A protein and the small-molecule ligand that binds it are described below.
Small molecule (SMILES): CS(=O)(=O)N1CCN(C(=O)c2cnc3ccc(F)cc3c2-c2ccc(C3(C#N)CC3)cc2)CC1

Sequence of chain 4.A:
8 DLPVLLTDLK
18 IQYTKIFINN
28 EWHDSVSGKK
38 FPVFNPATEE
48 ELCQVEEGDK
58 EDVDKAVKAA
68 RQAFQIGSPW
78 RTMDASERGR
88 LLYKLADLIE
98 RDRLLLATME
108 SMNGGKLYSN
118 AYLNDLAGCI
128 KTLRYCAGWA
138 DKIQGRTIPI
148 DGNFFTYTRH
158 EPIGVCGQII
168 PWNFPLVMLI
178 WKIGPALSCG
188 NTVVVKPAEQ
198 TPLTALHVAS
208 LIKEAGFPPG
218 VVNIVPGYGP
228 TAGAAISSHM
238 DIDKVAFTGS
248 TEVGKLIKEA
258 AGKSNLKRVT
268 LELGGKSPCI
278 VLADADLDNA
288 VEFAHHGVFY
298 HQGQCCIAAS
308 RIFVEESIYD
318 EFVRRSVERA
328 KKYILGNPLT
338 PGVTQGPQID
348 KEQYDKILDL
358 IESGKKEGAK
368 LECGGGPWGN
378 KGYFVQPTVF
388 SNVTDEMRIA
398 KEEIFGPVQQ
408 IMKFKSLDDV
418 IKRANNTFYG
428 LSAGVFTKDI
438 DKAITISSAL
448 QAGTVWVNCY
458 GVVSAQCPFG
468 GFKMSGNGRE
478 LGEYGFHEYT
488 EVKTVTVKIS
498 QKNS

Binding-site contacts:
Ligand atom C15 contacts residue ILE304 of chain 4.A at 3.8 Å (hydrophobic).
Ligand atom C33 contacts residue TRP178 of chain 4.A at 3.8 Å (hydrophobic).
Ligand atom C6 contacts residue TYR297 of chain 4.A at 3.9 Å (hydrophobic).
Ligand atom C8 contacts residue TYR297 of chain 4.A at 3.8 Å (hydrophobic).
Ligand atom C2 contacts residue TYR297 of chain 4.A at 3.7 Å (hydrophobic).
Ligand atom O27 contacts residue THR129 of chain 4.A at 3.2 Å (h-bond).
Ligand atom F35 contacts residue HIS293 of chain 4.A at 3.6 Å.
Ligand atom C4 contacts residue TYR297 of chain 4.A at 3.6 Å (hydrophobic).
Ligand atom F35 contacts residue GLY294 of chain 4.A at 3.5 Å.
Ligand atom C9 contacts residue TYR297 of chain 4.A at 3.5 Å (hydrophobic).
Ligand atom O26 contacts residue VAL460 of chain 4.A at 3.3 Å (h-bond).
Ligand atom C12 contacts residue PHE171 of chain 4.A at 3.4 Å (hydrophobic).
Ligand atom N31 contacts residue ILE304 of chain 4.A at 3.4 Å (h-bond).
Ligand atom C15 contacts residue VAL460 of chain 4.A at 3.9 Å (hydrophobic).
Ligand atom O26 contacts residue SER461 of chain 4.A at 3.3 Å.
Ligand atom O27 contacts residue GLY125 of chain 4.A at 3.6 Å (h-bond).
Ligand atom C28 contacts residue VAL460 of chain 4.A at 3.9 Å (hydrophobic).
Ligand atom O26 contacts residue ALA462 of chain 4.A at 3.8 Å.
Ligand atom C1 contacts residue GLY458 of chain 4.A at 3.7 Å.
Ligand atom F35 contacts residue GLY458 of chain 4.A at 3.7 Å.
Ligand atom C33 contacts residue PHE466 of chain 4.A at 3.9 Å (hydrophobic).
Ligand atom N10 contacts residue TYR297 of chain 4.A at 3.5 Å.
Ligand atom C9 contacts residue ASN121 of chain 4.A at 3.7 Å.
Ligand atom C3 contacts residue TYR297 of chain 4.A at 3.7 Å (hydrophobic).
Ligand atom C7 contacts residue TYR297 of chain 4.A at 3.8 Å (hydrophobic).
Ligand atom C28 contacts residue GLY125 of chain 4.A at 3.8 Å.
Ligand atom O27 contacts residue TRP178 of chain 4.A at 3.2 Å (h-bond).
Ligand atom C13 contacts residue PHE171 of chain 4.A at 3.4 Å (hydrophobic).
Ligand atom C2 contacts residue GLY458 of chain 4.A at 3.8 Å.
Ligand atom N31 contacts residue CYS303 of chain 4.A at 3.0 Å (h-bond).
Ligand atom N31 contacts residue CYS302 of chain 4.A at 3.8 Å.
Ligand atom O26 contacts residue TRP178 of chain 4.A at 3.6 Å.
Ligand atom C32 contacts residue MET175 of chain 4.A at 3.6 Å (hydrophobic).
Ligand atom C16 contacts residue ILE304 of chain 4.A at 3.9 Å (hydrophobic).
Ligand atom O18 contacts residue ASN121 of chain 4.A at 3.6 Å.
Ligand atom O18 contacts residue TYR297 of chain 4.A at 3.7 Å.
Ligand atom C23 contacts residue VAL460 of chain 4.A at 3.2 Å (hydrophobic).
Ligand atom C6 contacts residue GLY458 of chain 4.A at 3.9 Å.
Ligand atom C5 contacts residue HIS293 of chain 4.A at 3.9 Å.
Ligand atom F35 contacts residue ILE304 of chain 4.A at 3.8 Å.